Binding-site contacts:
Ligand atom N2 contacts residue ARG221 of chain 1.E at 4.4 Å.
Ligand atom C5 contacts residue ASN87 of chain 1.E at 3.6 Å.
Ligand atom C8 contacts residue CYS90 of chain 1.E at 3.7 Å (hydrophobic).
Ligand atom C7 contacts residue ARG221 of chain 1.E at 3.4 Å.
Ligand atom O7 contacts residue ASN87 of chain 1.E at 4.2 Å.
Ligand atom C3 contacts residue ASN87 of chain 1.E at 3.7 Å.
Ligand atom C8 contacts residue GLU66 of chain 1.E at 3.7 Å.
Ligand atom C1 contacts residue GLU66 of chain 1.E at 4.0 Å.
Ligand atom N2 contacts residue ASN64 of chain 1.E at 4.4 Å.
Ligand atom C7 contacts residue ASN64 of chain 1.E at 4.2 Å.
Ligand atom O6 contacts residue ASN87 of chain 1.E at 4.4 Å.
Ligand atom C6 contacts residue GLU86 of chain 1.E at 3.6 Å.
Ligand atom C8 contacts residue ARG221 of chain 1.E at 4.0 Å.
Ligand atom C1 contacts residue ASN87 of chain 1.E at 1.4 Å.
Ligand atom O3 contacts residue ARG221 of chain 1.E at 3.5 Å (salt-bridge).
Ligand atom C8 contacts residue ASN64 of chain 1.E at 3.7 Å.
Ligand atom O5 contacts residue ASN87 of chain 1.E at 2.3 Å (h-bond).
Ligand atom O5 contacts residue ARG221 of chain 1.E at 4.5 Å.
Ligand atom N2 contacts residue GLU66 of chain 1.E at 3.3 Å.
Ligand atom C2 contacts residue ASN87 of chain 1.E at 2.4 Å.
Ligand atom O6 contacts residue GLU86 of chain 1.E at 2.5 Å (salt-bridge).
Ligand atom C7 contacts residue CYS90 of chain 1.E at 4.1 Å (hydrophobic).
Ligand atom C2 contacts residue GLU66 of chain 1.E at 4.3 Å.
Ligand atom C5 contacts residue ARG221 of chain 1.E at 4.4 Å.
Ligand atom C6 contacts residue ARG221 of chain 1.E at 3.4 Å.
Ligand atom C7 contacts residue ASN87 of chain 1.E at 3.7 Å.
Ligand atom O6 contacts residue ARG221 of chain 1.E at 2.9 Å (salt-bridge).
Ligand atom O7 contacts residue ARG221 of chain 1.E at 2.5 Å (salt-bridge).
Ligand atom C8 contacts residue SER137 of chain 1.E at 4.4 Å.
Ligand atom C4 contacts residue ASN87 of chain 1.E at 4.2 Å.
Ligand atom N2 contacts residue ASN87 of chain 1.E at 2.8 Å (h-bond).
Ligand atom C7 contacts residue GLU66 of chain 1.E at 4.0 Å.
Ligand atom O7 contacts residue CYS90 of chain 1.E at 3.9 Å.

A protein and the small-molecule ligand that binds it are described below.
Small molecule (SMILES): CC(=O)N[C@H]1[C@H](O[C@H]2[C@H](O)[C@@H](NC(C)=O)CO[C@@H]2CO)O[C@H](CO)[C@@H](O[C@@H]2O[C@H](CO)[C@@H](O)[C@H](O)[C@@H]2O)[C@@H]1O

Sequence of chain 1.E:
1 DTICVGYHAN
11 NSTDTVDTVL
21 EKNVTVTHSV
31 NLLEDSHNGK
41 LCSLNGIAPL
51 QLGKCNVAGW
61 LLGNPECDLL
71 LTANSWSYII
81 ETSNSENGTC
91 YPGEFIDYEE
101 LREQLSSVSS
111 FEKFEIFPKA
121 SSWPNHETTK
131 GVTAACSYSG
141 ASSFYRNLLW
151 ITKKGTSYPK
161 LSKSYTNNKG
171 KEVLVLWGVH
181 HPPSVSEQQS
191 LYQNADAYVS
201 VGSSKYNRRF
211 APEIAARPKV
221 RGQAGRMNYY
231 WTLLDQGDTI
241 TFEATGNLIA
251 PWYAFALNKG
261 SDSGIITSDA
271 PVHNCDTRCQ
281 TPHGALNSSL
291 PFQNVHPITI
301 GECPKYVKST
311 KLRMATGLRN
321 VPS